Binding-site contacts:
Ligand atom NH1 contacts residue ASP19 of chain 1.A at 3.0 Å (salt-bridge).
Ligand atom O contacts residue MET77 of chain 1.A at 3.5 Å.
Ligand atom NE contacts residue PHE20 of chain 1.A at 3.6 Å.
Ligand atom C contacts residue ARG83 of chain 1.A at 3.5 Å.
Ligand atom CD contacts residue PHE20 of chain 1.A at 3.7 Å (hydrophobic).
Ligand atom CA contacts residue ASP165 of chain 1.A at 3.4 Å.
Ligand atom O contacts residue THR78 of chain 1.A at 2.8 Å (h-bond).
Ligand atom CB contacts residue ASP165 of chain 1.A at 3.5 Å.
Ligand atom CA contacts residue THR128 of chain 1.A at 3.5 Å.
Ligand atom CZ contacts residue PHE20 of chain 1.A at 3.5 Å (hydrophobic).
Ligand atom N contacts residue ASP165 of chain 1.A at 2.7 Å (salt-bridge).
Ligand atom NH1 contacts residue GLN124 of chain 1.A at 2.8 Å (h-bond).
Ligand atom NH2 contacts residue SER17 of chain 1.A at 2.9 Å (h-bond).
Ligand atom NH2 contacts residue SER75 of chain 1.A at 3.1 Å (h-bond).
Ligand atom OXT contacts residue PHE58 of chain 1.A at 3.6 Å.
Ligand atom CA contacts residue GLY76 of chain 1.A at 3.8 Å.
Ligand atom CD contacts residue GLN124 of chain 1.A at 3.4 Å.
Ligand atom O contacts residue PHE58 of chain 1.A at 3.6 Å.
Ligand atom NE contacts residue PHE58 of chain 1.A at 3.4 Å.
Ligand atom CD contacts residue PHE58 of chain 1.A at 3.4 Å (hydrophobic).
Ligand atom O contacts residue GLY76 of chain 1.A at 3.7 Å.
Ligand atom OXT contacts residue THR128 of chain 1.A at 2.9 Å (h-bond).
Ligand atom CG contacts residue GLY76 of chain 1.A at 3.1 Å.
Ligand atom NE contacts residue SER75 of chain 1.A at 2.9 Å (h-bond).
Ligand atom N contacts residue GLY76 of chain 1.A at 2.8 Å (h-bond).
Ligand atom OXT contacts residue THR127 of chain 1.A at 3.2 Å.
Ligand atom O contacts residue ARG83 of chain 1.A at 2.8 Å (salt-bridge).
Ligand atom NH2 contacts residue PHE20 of chain 1.A at 3.3 Å.
Ligand atom N contacts residue THR78 of chain 1.A at 2.9 Å (h-bond).
Ligand atom NH2 contacts residue GLU24 of chain 1.A at 2.9 Å (salt-bridge).
Ligand atom C contacts residue PHE58 of chain 1.A at 3.7 Å (hydrophobic).
Ligand atom C contacts residue THR128 of chain 1.A at 3.6 Å.
Ligand atom OXT contacts residue ARG83 of chain 1.A at 3.0 Å (salt-bridge).
Ligand atom CG contacts residue PHE20 of chain 1.A at 3.7 Å (hydrophobic).
Ligand atom CZ contacts residue PHE58 of chain 1.A at 3.6 Å (hydrophobic).
Ligand atom NH1 contacts residue PHE58 of chain 1.A at 3.8 Å.
Ligand atom N contacts residue TYR191 of chain 1.A at 3.7 Å.
Ligand atom CG contacts residue PHE58 of chain 1.A at 3.6 Å (hydrophobic).
Ligand atom CZ contacts residue SER75 of chain 1.A at 3.5 Å.
Ligand atom CB contacts residue THR127 of chain 1.A at 3.7 Å.

Sequence of chain 1.A:
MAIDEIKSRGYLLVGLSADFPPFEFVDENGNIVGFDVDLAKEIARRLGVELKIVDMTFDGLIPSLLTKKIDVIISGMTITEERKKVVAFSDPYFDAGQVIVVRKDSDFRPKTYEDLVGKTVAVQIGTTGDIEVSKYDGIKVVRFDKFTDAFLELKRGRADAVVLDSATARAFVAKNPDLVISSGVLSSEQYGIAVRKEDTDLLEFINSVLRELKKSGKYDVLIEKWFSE

The protein below binds the small molecule below.
Small molecule (SMILES): NC(=[NH2+])NCCC[C@H](N)C(=O)O